This small molecule binds to this protein.
Small molecule (SMILES): O=Cc1ccc(S(=O)(=O)N2CCC(N3CCCC3)CC2)cc1

Sequence of chain 2.B:
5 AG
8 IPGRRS

Sequence of chain 2.A:
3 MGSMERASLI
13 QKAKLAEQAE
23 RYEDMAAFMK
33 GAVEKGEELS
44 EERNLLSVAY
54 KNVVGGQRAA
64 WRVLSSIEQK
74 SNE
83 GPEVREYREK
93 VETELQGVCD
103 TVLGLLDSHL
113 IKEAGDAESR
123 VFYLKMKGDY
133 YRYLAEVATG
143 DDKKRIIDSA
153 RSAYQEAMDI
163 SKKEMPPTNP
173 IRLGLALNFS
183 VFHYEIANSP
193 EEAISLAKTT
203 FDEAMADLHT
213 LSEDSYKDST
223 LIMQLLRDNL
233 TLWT

Binding-site contacts:
Ligand atom O22 contacts residue ILE173 of chain 2.A at 4.3 Å.
Ligand atom C21 contacts residue ILE224 of chain 2.A at 4.1 Å (hydrophobic).
Ligand atom C17 contacts residue ILE173 of chain 2.A at 3.9 Å (hydrophobic).
Ligand atom O22 contacts residue ASN47 of chain 2.A at 3.6 Å.
Ligand atom O01 contacts residue PRO172 of chain 2.A at 3.3 Å.
Ligand atom C16 contacts residue LYS127 of chain 2.A at 3.7 Å.
Ligand atom C16 contacts residue ILE173 of chain 2.A at 3.9 Å (hydrophobic).
Ligand atom C20 contacts residue PRO172 of chain 2.A at 3.6 Å (hydrophobic).
Ligand atom C21 contacts residue PRO172 of chain 2.A at 3.6 Å (hydrophobic).
Ligand atom C17 contacts residue ILE8 of chain 2.B at 4.2 Å (hydrophobic).
Ligand atom C21 contacts residue ILE173 of chain 2.A at 3.6 Å (hydrophobic).
Ligand atom C15 contacts residue ILE173 of chain 2.A at 3.7 Å (hydrophobic).
Ligand atom N09 contacts residue ARG12 of chain 2.B at 4.4 Å.
Ligand atom C13 contacts residue ARG12 of chain 2.B at 3.5 Å.
Ligand atom C20 contacts residue LYS127 of chain 2.A at 2.9 Å.
Ligand atom S02 contacts residue ILE173 of chain 2.A at 4.4 Å.
Ligand atom C16 contacts residue ASN47 of chain 2.A at 4.4 Å.
Ligand atom C20 contacts residue ILE8 of chain 2.B at 4.0 Å (hydrophobic).
Ligand atom C16 contacts residue PHE124 of chain 2.A at 4.2 Å (hydrophobic).
Ligand atom C14 contacts residue ILE173 of chain 2.A at 3.6 Å (hydrophobic).
Ligand atom C20 contacts residue GLY176 of chain 2.A at 4.1 Å.
Ligand atom C07 contacts residue ARG12 of chain 2.B at 3.8 Å.
Ligand atom C21 contacts residue LYS127 of chain 2.A at 4.3 Å.
Ligand atom C10 contacts residue LEU223 of chain 2.A at 4.1 Å (hydrophobic).
Ligand atom C15 contacts residue ASN47 of chain 2.A at 3.7 Å.
Ligand atom C12 contacts residue ARG12 of chain 2.B at 4.2 Å.
Ligand atom C18 contacts residue ILE8 of chain 2.B at 4.2 Å (hydrophobic).
Ligand atom C06 contacts residue ARG12 of chain 2.B at 4.2 Å.
Ligand atom C05 contacts residue LEU223 of chain 2.A at 4.1 Å (hydrophobic).
Ligand atom C18 contacts residue LYS127 of chain 2.A at 1.4 Å.
Ligand atom C17 contacts residue LYS127 of chain 2.A at 2.5 Å.
Ligand atom C20 contacts residue ILE173 of chain 2.A at 3.8 Å (hydrophobic).
Ligand atom C13 contacts residue SER13 of chain 2.B at 4.0 Å.
Ligand atom C15 contacts residue PHE124 of chain 2.A at 4.4 Å (hydrophobic).
Ligand atom C07 contacts residue SER13 of chain 2.B at 3.9 Å.